Sequence of chain 1.A:
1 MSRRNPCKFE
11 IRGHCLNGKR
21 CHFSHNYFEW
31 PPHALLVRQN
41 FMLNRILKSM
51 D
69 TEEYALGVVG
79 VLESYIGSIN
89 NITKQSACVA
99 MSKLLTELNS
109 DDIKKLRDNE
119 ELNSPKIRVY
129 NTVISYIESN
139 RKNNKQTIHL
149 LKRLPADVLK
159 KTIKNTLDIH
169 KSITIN

Binding-site contacts:
Ligand atom O4 contacts residue G2 of chain 1.E at 3.6 Å.
Ligand atom N3 contacts residue A5 of chain 1.E at 3.3 Å (h-bond).
Ligand atom N1 contacts residue U4 of chain 1.E at 3.1 Å (h-bond).
Ligand atom C2 contacts residue U7 of chain 1.E at 3.8 Å.
Ligand atom P contacts residue G2 of chain 1.E at 4.0 Å.
Ligand atom O4 contacts residue A5 of chain 1.E at 3.1 Å (h-bond).
Ligand atom C2 contacts residue U3 of chain 1.E at 4.0 Å.
Ligand atom C2 contacts residue A5 of chain 1.E at 3.3 Å.
Ligand atom O2 contacts residue U3 of chain 1.E at 3.7 Å.
Ligand atom C2 contacts residue U4 of chain 1.E at 3.4 Å.
Ligand atom O2 contacts residue U7 of chain 1.E at 3.3 Å (h-bond).
Ligand atom C6 contacts residue U3 of chain 1.E at 3.8 Å.
Ligand atom P contacts residue ARG4 of chain 1.A at 4.1 Å.
Ligand atom C5 contacts residue A5 of chain 1.E at 3.8 Å.
Ligand atom N1 contacts residue U3 of chain 1.E at 3.3 Å (h-bond).
Ligand atom C6 contacts residue U4 of chain 1.E at 3.9 Å.
Ligand atom N3 contacts residue U7 of chain 1.E at 3.6 Å (h-bond).
Ligand atom N3 contacts residue U4 of chain 1.E at 3.6 Å.
Ligand atom C6 contacts residue U7 of chain 1.E at 3.9 Å.
Ligand atom N3 contacts residue G2 of chain 1.E at 2.7 Å (h-bond).
Ligand atom O4 contacts residue U7 of chain 1.E at 2.8 Å (h-bond).
Ligand atom O2' contacts residue HIS22 of chain 1.A at 3.9 Å.
Ligand atom OP1 contacts residue ARG4 of chain 1.A at 3.5 Å (salt-bridge).
Ligand atom N6 contacts residue A5 of chain 1.E at 3.1 Å (h-bond).
Ligand atom C5 contacts residue U7 of chain 1.E at 2.8 Å.
Ligand atom N6 contacts residue U3 of chain 1.E at 3.1 Å (h-bond).
Ligand atom C2 contacts residue G2 of chain 1.E at 3.5 Å.
Ligand atom C4 contacts residue U7 of chain 1.E at 3.4 Å.
Ligand atom C4 contacts residue G2 of chain 1.E at 3.6 Å.
Ligand atom N3 contacts residue A5 of chain 1.E at 3.7 Å.
Ligand atom N6 contacts residue U4 of chain 1.E at 3.1 Å (h-bond).
Ligand atom N6 contacts residue G2 of chain 1.E at 4.0 Å.
Ligand atom C5' contacts residue G2 of chain 1.E at 3.2 Å.
Ligand atom O2' contacts residue ARG4 of chain 1.A at 3.6 Å (salt-bridge).
Ligand atom C4 contacts residue A5 of chain 1.E at 3.9 Å.
Ligand atom O3' contacts residue ARG4 of chain 1.A at 3.5 Å (salt-bridge).
Ligand atom O2 contacts residue G2 of chain 1.E at 3.0 Å (h-bond).
Ligand atom N1 contacts residue A5 of chain 1.E at 3.1 Å (h-bond).
Ligand atom OP1 contacts residue G2 of chain 1.E at 2.6 Å (h-bond).
Ligand atom C6 contacts residue A5 of chain 1.E at 3.3 Å.

This small molecule binds to this protein.
Small molecule (SMILES): Nc1nc2c(ncn2[C@@H]2O[C@H](CO[P](=O)(O)O[C@H]3[C@@H](O)[C@H](n4cnc5c4NC=NC5N)O[C@@H]3COP(=O)=O)[C@@H](O[P](=O)(O)OC[C@H]3O[C@@H](n4ccc(=O)[nH]c4=O)[C@H](O)[C@@H]3OPOC[C@H]3O[C@@H](n4ccc(=O)[nH]c4=O)[C@H](O)[C@@H]3O[P](=O)(O)OC[C@H]3O[C@@H](n4cnc5c4NC=NC5N)[C@H](O)[C@@H]3O[P](=O)(O)OC[C@H]3O[C@@H](n4cnc5c4NC=NC5N)[C@H](O)[C@@H]3O[P](=O)(O)OC[C@H]3O[C@@H](n4ccc(=O)[nH]c4=O)[C@H](O)[C@@H]3O)[C@H]2O)c(=O)[nH]1